Sequence of chain 3.A:
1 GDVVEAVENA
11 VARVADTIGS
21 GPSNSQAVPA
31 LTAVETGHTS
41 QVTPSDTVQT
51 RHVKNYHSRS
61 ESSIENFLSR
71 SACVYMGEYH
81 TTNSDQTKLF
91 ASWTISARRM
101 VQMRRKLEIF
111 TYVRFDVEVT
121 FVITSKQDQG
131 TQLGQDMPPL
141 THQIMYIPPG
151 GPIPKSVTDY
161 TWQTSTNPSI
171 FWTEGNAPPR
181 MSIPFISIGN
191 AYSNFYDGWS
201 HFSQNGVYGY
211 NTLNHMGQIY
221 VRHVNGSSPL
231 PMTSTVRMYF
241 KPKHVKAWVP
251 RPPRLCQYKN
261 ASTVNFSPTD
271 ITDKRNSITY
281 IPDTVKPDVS

This protein binds this small molecule.
Small molecule (SMILES): NCCCCCCCCCCCC(=O)O

Binding-site contacts:
Ligand atom C5 contacts residue ILE183 of chain 3.A at 4.4 Å (hydrophobic).
Ligand atom C9 contacts residue PHE115 of chain 3.A at 4.1 Å (hydrophobic).
Ligand atom O contacts residue TYR192 of chain 3.A at 3.9 Å.
Ligand atom C3 contacts residue ILE183 of chain 3.A at 3.7 Å (hydrophobic).
Ligand atom C2 contacts residue ILE183 of chain 3.A at 4.2 Å (hydrophobic).
Ligand atom C9 contacts residue TYR192 of chain 3.A at 4.1 Å (hydrophobic).
Ligand atom C7 contacts residue TYR192 of chain 3.A at 4.4 Å (hydrophobic).
Ligand atom OXT contacts residue ASN194 of chain 3.A at 4.3 Å.
Ligand atom C5 contacts residue ILE95 of chain 3.A at 3.8 Å (hydrophobic).
Ligand atom C4 contacts residue ILE95 of chain 3.A at 4.0 Å (hydrophobic).
Ligand atom C5 contacts residue PHE240 of chain 3.A at 4.1 Å (hydrophobic).
Ligand atom C7 contacts residue ILE95 of chain 3.A at 4.3 Å (hydrophobic).
Ligand atom C3 contacts residue ILE95 of chain 3.A at 4.2 Å (hydrophobic).
Ligand atom C4 contacts residue ILE183 of chain 3.A at 4.2 Å (hydrophobic).
Ligand atom C2 contacts residue TYR146 of chain 3.A at 3.9 Å (hydrophobic).
Ligand atom C7 contacts residue PHE240 of chain 3.A at 3.9 Å (hydrophobic).
Ligand atom C2 contacts residue ILE95 of chain 3.A at 3.8 Å (hydrophobic).
Ligand atom C1 contacts residue ILE219 of chain 3.A at 4.1 Å (hydrophobic).
Ligand atom C1 contacts residue ILE183 of chain 3.A at 4.2 Å (hydrophobic).
Ligand atom OXT contacts residue TYR210 of chain 3.A at 3.0 Å (h-bond).
Ligand atom C10 contacts residue TYR192 of chain 3.A at 4.3 Å (hydrophobic).
Ligand atom O contacts residue ASN194 of chain 3.A at 3.0 Å (h-bond).
Ligand atom C6 contacts residue TYR192 of chain 3.A at 4.4 Å (hydrophobic).
Ligand atom C8 contacts residue TYR192 of chain 3.A at 3.6 Å (hydrophobic).
Ligand atom N contacts residue MET181 of chain 3.A at 3.9 Å.
Ligand atom OXT contacts residue MET216 of chain 3.A at 4.2 Å.
Ligand atom CA2 contacts residue PHE115 of chain 3.A at 4.3 Å (hydrophobic).
Ligand atom C6 contacts residue ILE95 of chain 3.A at 4.1 Å (hydrophobic).
Ligand atom C contacts residue ASN194 of chain 3.A at 4.0 Å.
Ligand atom C10 contacts residue MET216 of chain 3.A at 3.6 Å (hydrophobic).
Ligand atom O contacts residue VAL113 of chain 3.A at 4.0 Å.
Ligand atom O contacts residue LEU107 of chain 3.A at 4.4 Å.
Ligand atom C contacts residue TYR192 of chain 3.A at 4.2 Å (hydrophobic).
Ligand atom C7 contacts residue VAL117 of chain 3.A at 4.3 Å (hydrophobic).
Ligand atom N contacts residue ILE219 of chain 3.A at 4.0 Å.
Ligand atom C1 contacts residue VAL119 of chain 3.A at 4.2 Å (hydrophobic).
Ligand atom C9 contacts residue PHE240 of chain 3.A at 4.1 Å (hydrophobic).
Ligand atom N contacts residue TYR146 of chain 3.A at 4.1 Å.
Ligand atom C contacts residue TYR210 of chain 3.A at 4.1 Å (hydrophobic).
Ligand atom C8 contacts residue MET216 of chain 3.A at 3.9 Å (hydrophobic).